Sequence of chain 1.D:
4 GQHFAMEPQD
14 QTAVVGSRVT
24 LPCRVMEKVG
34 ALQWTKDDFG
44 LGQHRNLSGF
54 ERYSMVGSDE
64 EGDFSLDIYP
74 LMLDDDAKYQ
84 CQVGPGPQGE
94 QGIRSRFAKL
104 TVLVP

Binding-site contacts:
Ligand atom C6 contacts residue SER51 of chain 1.D at 4.0 Å.
Ligand atom C5 contacts residue ASN49 of chain 1.D at 3.6 Å.
Ligand atom C5 contacts residue SER51 of chain 1.D at 4.2 Å.
Ligand atom N2 contacts residue ASN49 of chain 1.D at 2.9 Å (h-bond).
Ligand atom O5 contacts residue ASN49 of chain 1.D at 2.4 Å (h-bond).
Ligand atom C2 contacts residue ASN49 of chain 1.D at 2.4 Å.
Ligand atom O7 contacts residue ASN49 of chain 1.D at 3.7 Å.
Ligand atom C1 contacts residue ASN49 of chain 1.D at 1.4 Å.
Ligand atom O5 contacts residue SER51 of chain 1.D at 4.2 Å.
Ligand atom C3 contacts residue ASN49 of chain 1.D at 3.8 Å.
Ligand atom C4 contacts residue ASN49 of chain 1.D at 4.1 Å.
Ligand atom C7 contacts residue ASN49 of chain 1.D at 3.4 Å.
Ligand atom C8 contacts residue ASN49 of chain 1.D at 4.4 Å.

The small molecule below binds the protein below.
Small molecule (SMILES): CC(=O)N[C@@H]1[C@@H](O)[C@H](O)[C@@H](CO)O[C@H]1O